Sequence of chain 5.A:
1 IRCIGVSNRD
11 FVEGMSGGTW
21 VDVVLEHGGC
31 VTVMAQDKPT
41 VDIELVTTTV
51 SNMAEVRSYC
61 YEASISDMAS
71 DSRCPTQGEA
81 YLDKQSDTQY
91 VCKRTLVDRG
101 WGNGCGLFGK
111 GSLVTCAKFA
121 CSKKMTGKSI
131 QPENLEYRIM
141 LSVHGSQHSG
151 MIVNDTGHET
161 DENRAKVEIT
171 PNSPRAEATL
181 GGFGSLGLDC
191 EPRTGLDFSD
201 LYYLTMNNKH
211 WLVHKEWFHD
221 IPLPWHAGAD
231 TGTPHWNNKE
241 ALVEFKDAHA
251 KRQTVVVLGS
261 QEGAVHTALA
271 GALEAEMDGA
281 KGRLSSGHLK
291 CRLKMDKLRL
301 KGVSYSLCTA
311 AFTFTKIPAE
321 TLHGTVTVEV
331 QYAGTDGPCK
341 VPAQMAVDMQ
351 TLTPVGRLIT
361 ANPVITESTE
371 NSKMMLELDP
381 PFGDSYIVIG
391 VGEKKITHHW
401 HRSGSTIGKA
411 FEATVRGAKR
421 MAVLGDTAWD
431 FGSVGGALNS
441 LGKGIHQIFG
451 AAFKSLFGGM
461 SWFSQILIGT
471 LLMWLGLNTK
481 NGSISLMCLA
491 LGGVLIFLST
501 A

This small molecule binds to this protein.
Small molecule (SMILES): CC(=O)N[C@H]1[C@H](O[C@H]2[C@H](O)[C@@H](NC(C)=O)CO[C@@H]2CO)O[C@H](CO)[C@@H](O)[C@@H]1O

Binding-site contacts:
Ligand atom C7 contacts residue GLY150 of chain 5.A at 4.3 Å.
Ligand atom O5 contacts residue THR156 of chain 5.A at 4.2 Å.
Ligand atom C1 contacts residue ASN154 of chain 5.A at 3.0 Å.
Ligand atom C8 contacts residue ASN154 of chain 5.A at 3.9 Å.
Ligand atom C1 contacts residue MET151 of chain 5.A at 4.4 Å (hydrophobic).
Ligand atom C1 contacts residue THR156 of chain 5.A at 3.4 Å.
Ligand atom C7 contacts residue ASN154 of chain 5.A at 3.5 Å.
Ligand atom C3 contacts residue THR156 of chain 5.A at 4.0 Å.
Ligand atom C5 contacts residue THR156 of chain 5.A at 4.3 Å.
Ligand atom O7 contacts residue GLY150 of chain 5.A at 3.4 Å (h-bond).
Ligand atom O7 contacts residue ASN154 of chain 5.A at 3.3 Å (h-bond).
Ligand atom O5 contacts residue ASN154 of chain 5.A at 4.0 Å.
Ligand atom N2 contacts residue ASN154 of chain 5.A at 3.8 Å.
Ligand atom C2 contacts residue ASN154 of chain 5.A at 4.0 Å.
Ligand atom C2 contacts residue THR156 of chain 5.A at 3.9 Å.
Ligand atom N2 contacts residue THR156 of chain 5.A at 3.8 Å.